A protein and the small-molecule ligand that binds it are described below.
Small molecule (SMILES): COC(=O)c1csc(C)c1S(=O)(=O)NC(=O)n1nc(OC)n(C)c1=O

Sequence of chain 1.A:
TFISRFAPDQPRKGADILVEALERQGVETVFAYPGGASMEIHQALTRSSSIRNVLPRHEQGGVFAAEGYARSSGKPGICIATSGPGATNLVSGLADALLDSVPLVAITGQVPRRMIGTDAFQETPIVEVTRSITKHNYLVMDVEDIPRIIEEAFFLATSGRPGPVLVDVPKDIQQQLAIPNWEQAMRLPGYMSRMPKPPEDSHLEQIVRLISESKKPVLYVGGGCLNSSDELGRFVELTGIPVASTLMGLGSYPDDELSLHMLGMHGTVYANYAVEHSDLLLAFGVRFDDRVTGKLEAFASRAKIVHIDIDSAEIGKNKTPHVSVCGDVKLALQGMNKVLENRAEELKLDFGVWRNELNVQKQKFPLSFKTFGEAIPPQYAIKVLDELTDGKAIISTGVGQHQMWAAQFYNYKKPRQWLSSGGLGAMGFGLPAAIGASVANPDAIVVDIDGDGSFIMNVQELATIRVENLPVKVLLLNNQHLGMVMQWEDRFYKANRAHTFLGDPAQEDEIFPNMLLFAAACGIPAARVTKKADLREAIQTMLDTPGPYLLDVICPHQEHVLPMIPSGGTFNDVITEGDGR

Binding-site contacts:
Ligand atom C13 contacts residue GLY36 of chain 1.A at 3.8 Å.
Ligand atom C13 contacts residue GLN122 of chain 1.A at 3.6 Å.
Ligand atom O01 contacts residue ARG292 of chain 2.A at 2.6 Å (salt-bridge).
Ligand atom C02 contacts residue ARG292 of chain 2.A at 3.7 Å.
Ligand atom C21 contacts residue ARG292 of chain 2.A at 3.7 Å.
Ligand atom N18 contacts residue TRP489 of chain 2.A at 3.3 Å.
Ligand atom O15 contacts residue LYS171 of chain 1.A at 3.2 Å.
Ligand atom S08 contacts residue MET115 of chain 1.A at 3.9 Å.
Ligand atom C02 contacts residue TRP489 of chain 2.A at 3.8 Å (hydrophobic).
Ligand atom N17 contacts residue ARG292 of chain 2.A at 3.7 Å.
Ligand atom C05 contacts residue ARG292 of chain 2.A at 3.8 Å.
Ligand atom C06 contacts residue ARG292 of chain 2.A at 3.6 Å.
Ligand atom C13 contacts residue ALA37 of chain 1.A at 3.7 Å (hydrophobic).
Ligand atom C24 contacts residue GLY36 of chain 1.A at 3.9 Å.
Ligand atom C23 contacts residue TRP489 of chain 2.A at 3.5 Å (hydrophobic).
Ligand atom C23 contacts residue GLY36 of chain 1.A at 3.5 Å.
Ligand atom C09 contacts residue PHE121 of chain 1.A at 3.3 Å (hydrophobic).
Ligand atom O16 contacts residue SER568 of chain 2.A at 2.6 Å (h-bond).
Ligand atom O25 contacts residue GLY36 of chain 1.A at 3.5 Å.
Ligand atom C09 contacts residue VAL111 of chain 1.A at 3.5 Å (hydrophobic).
Ligand atom O12 contacts residue PHE121 of chain 1.A at 3.5 Å.
Ligand atom C19 contacts residue TRP489 of chain 2.A at 3.2 Å (hydrophobic).
Ligand atom N18 contacts residue ARG292 of chain 2.A at 2.9 Å (salt-bridge).
Ligand atom C05 contacts residue PRO112 of chain 1.A at 3.9 Å (hydrophobic).
Ligand atom C21 contacts residue PHE121 of chain 1.A at 3.8 Å (hydrophobic).
Ligand atom O01 contacts residue SER568 of chain 2.A at 3.2 Å (h-bond).
Ligand atom N18 contacts residue PHE121 of chain 1.A at 3.8 Å.
Ligand atom O20 contacts residue TRP489 of chain 2.A at 3.6 Å.
Ligand atom N17 contacts residue TRP489 of chain 2.A at 3.3 Å.
Ligand atom N22 contacts residue TRP489 of chain 2.A at 3.4 Å.
Ligand atom N03 contacts residue LYS171 of chain 1.A at 3.1 Å (salt-bridge).
Ligand atom O15 contacts residue PRO112 of chain 1.A at 3.6 Å.
Ligand atom C07 contacts residue SER568 of chain 2.A at 3.5 Å.
Ligand atom S08 contacts residue ARG292 of chain 2.A at 3.8 Å.
Ligand atom C24 contacts residue LYS171 of chain 1.A at 3.7 Å.
Ligand atom C24 contacts residue TRP489 of chain 2.A at 3.3 Å (hydrophobic).
Ligand atom S04 contacts residue SER568 of chain 2.A at 3.7 Å.
Ligand atom O25 contacts residue LYS171 of chain 1.A at 2.6 Å (salt-bridge).
Ligand atom O14 contacts residue LYS171 of chain 1.A at 3.8 Å.
Ligand atom O25 contacts residue TRP489 of chain 2.A at 3.5 Å.

Sequence of chain 2.A:
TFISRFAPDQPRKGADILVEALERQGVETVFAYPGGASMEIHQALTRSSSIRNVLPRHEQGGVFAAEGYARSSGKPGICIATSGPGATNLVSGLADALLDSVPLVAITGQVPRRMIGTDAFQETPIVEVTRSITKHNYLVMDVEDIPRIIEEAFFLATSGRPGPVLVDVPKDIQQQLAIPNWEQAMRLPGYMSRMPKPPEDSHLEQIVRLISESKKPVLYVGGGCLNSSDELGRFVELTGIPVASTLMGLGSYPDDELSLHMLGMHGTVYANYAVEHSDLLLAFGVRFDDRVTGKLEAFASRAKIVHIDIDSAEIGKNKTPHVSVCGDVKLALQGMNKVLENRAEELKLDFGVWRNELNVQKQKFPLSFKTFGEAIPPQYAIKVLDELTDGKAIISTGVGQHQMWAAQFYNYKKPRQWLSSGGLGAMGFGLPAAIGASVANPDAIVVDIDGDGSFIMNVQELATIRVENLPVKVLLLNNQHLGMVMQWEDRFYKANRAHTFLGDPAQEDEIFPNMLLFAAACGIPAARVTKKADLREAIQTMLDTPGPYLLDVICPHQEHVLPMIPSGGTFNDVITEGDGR